Binding-site contacts:
Ligand atom C6 contacts residue VAL101 of chain 1.D at 3.6 Å (hydrophobic).
Ligand atom C7 contacts residue CYS62 of chain 1.D at 3.4 Å (hydrophobic).
Ligand atom C7 contacts residue ASP100 of chain 1.D at 3.2 Å.
Ligand atom C8 contacts residue HIS50 of chain 1.D at 3.7 Å.
Ligand atom C7 contacts residue VAL101 of chain 1.D at 4.0 Å (hydrophobic).
Ligand atom O5 contacts residue HIS50 of chain 1.D at 3.5 Å (h-bond).
Ligand atom C3 contacts residue THR104 of chain 1.D at 4.1 Å.
Ligand atom C11 contacts residue HIS50 of chain 1.D at 4.0 Å.
Ligand atom O4 contacts residue ASP100 of chain 1.D at 2.6 Å (salt-bridge).
Ligand atom O6 contacts residue VAL101 of chain 1.D at 4.2 Å.
Ligand atom C3 contacts residue ASN107 of chain 1.D at 3.9 Å.
Ligand atom O5 contacts residue TYR36 of chain 1.D at 3.6 Å.
Ligand atom C4 contacts residue ASP100 of chain 1.D at 3.6 Å.
Ligand atom C3 contacts residue TYR36 of chain 1.D at 3.9 Å (hydrophobic).
Ligand atom C7 contacts residue TYR36 of chain 1.D at 4.0 Å (hydrophobic).
Ligand atom C2 contacts residue TYR36 of chain 1.D at 3.6 Å (hydrophobic).
Ligand atom C2 contacts residue ASN107 of chain 1.D at 3.6 Å.
Ligand atom O6 contacts residue GLN53 of chain 1.D at 4.1 Å.
Ligand atom O3 contacts residue THR104 of chain 1.D at 3.3 Å (h-bond).
Ligand atom C5 contacts residue ASP100 of chain 1.D at 4.1 Å.
Ligand atom C4 contacts residue TYR36 of chain 1.D at 4.2 Å (hydrophobic).
Ligand atom C10 contacts residue HIS50 of chain 1.D at 3.6 Å.
Ligand atom O2 contacts residue ASN107 of chain 1.D at 3.0 Å (h-bond).
Ligand atom O4 contacts residue TYR36 of chain 1.D at 3.2 Å (h-bond).
Ligand atom C9 contacts residue HIS50 of chain 1.D at 3.4 Å.
Ligand atom O3 contacts residue ASN107 of chain 1.D at 3.0 Å (h-bond).
Ligand atom C3 contacts residue CA1 of chain 1.L at 3.4 Å.
Ligand atom C4 contacts residue THR104 of chain 1.D at 3.4 Å.
Ligand atom O1 contacts residue TYR36 of chain 1.D at 3.8 Å.
Ligand atom C13 contacts residue HIS50 of chain 1.D at 4.0 Å.
Ligand atom O3 contacts residue TYR36 of chain 1.D at 3.5 Å (h-bond).
Ligand atom C2 contacts residue CA1 of chain 1.L at 3.9 Å.
Ligand atom O3 contacts residue CA1 of chain 1.L at 2.5 Å.
Ligand atom C4 contacts residue CA1 of chain 1.L at 3.4 Å.
Ligand atom C6 contacts residue HIS50 of chain 1.D at 4.0 Å.
Ligand atom C6 contacts residue ASP100 of chain 1.D at 3.5 Å.
Ligand atom O6 contacts residue HIS50 of chain 1.D at 2.8 Å (h-bond).
Ligand atom O4 contacts residue THR104 of chain 1.D at 3.2 Å (h-bond).
Ligand atom C7 contacts residue HIS50 of chain 1.D at 3.5 Å.
Ligand atom O4 contacts residue CA1 of chain 1.L at 2.4 Å.

Sequence of chain 1.D:
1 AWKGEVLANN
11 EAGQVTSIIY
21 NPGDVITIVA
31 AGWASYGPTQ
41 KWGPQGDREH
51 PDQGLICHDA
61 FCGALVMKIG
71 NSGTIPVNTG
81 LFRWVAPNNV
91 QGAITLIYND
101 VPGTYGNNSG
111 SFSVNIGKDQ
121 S

This small molecule binds to this protein.
Small molecule (SMILES): O[C@H]1[C@@H](O)[C@@H]([C@H]2CO2)O[C@@H](Oc2ccccc2)[C@@H]1O